A protein and the small-molecule ligand that binds it are described below.
Small molecule (SMILES): C[C@@H]1O[C@@H](O[C@H]2[C@H](O[C@H]3[C@H](O)[C@@H](O)[C@H](O)O[C@@H]3CO)O[C@H](CO)[C@H](O)[C@@H]2O)[C@@H](O)[C@H](O)[C@@H]1O

Binding-site contacts:
Ligand atom C6 contacts residue ARG678 of chain 1.B at 3.2 Å.
Ligand atom C4 contacts residue GLU486 of chain 1.B at 3.4 Å.
Ligand atom C1 contacts residue TRP415 of chain 1.B at 3.5 Å (hydrophobic).
Ligand atom O4 contacts residue ASN424 of chain 1.B at 3.3 Å (h-bond).
Ligand atom O4 contacts residue HIS420 of chain 1.B at 3.0 Å.
Ligand atom O2 contacts residue ARG678 of chain 1.B at 3.0 Å (salt-bridge).
Ligand atom O4 contacts residue TRP415 of chain 1.B at 2.8 Å (h-bond).
Ligand atom O6 contacts residue ARG678 of chain 1.B at 3.2 Å (salt-bridge).
Ligand atom C3 contacts residue TRP415 of chain 1.B at 3.4 Å (hydrophobic).
Ligand atom O4 contacts residue GLU486 of chain 1.B at 2.6 Å (salt-bridge).
Ligand atom O3 contacts residue TRP415 of chain 1.B at 3.6 Å (h-bond).
Ligand atom C3 contacts residue HIS761 of chain 1.B at 3.4 Å.
Ligand atom C3 contacts residue ARG678 of chain 1.B at 3.9 Å.
Ligand atom C2 contacts residue HIS679 of chain 1.B at 3.5 Å.
Ligand atom O4 contacts residue TRP723 of chain 1.B at 3.0 Å (h-bond).
Ligand atom C3 contacts residue HIS420 of chain 1.B at 3.6 Å.
Ligand atom O3 contacts residue TRP723 of chain 1.B at 3.3 Å (h-bond).
Ligand atom O4 contacts residue TRP415 of chain 1.B at 3.6 Å.
Ligand atom C6 contacts residue TRP415 of chain 1.B at 3.4 Å (hydrophobic).
Ligand atom C2 contacts residue TRP415 of chain 1.B at 3.7 Å (hydrophobic).
Ligand atom O3 contacts residue HIS420 of chain 1.B at 2.7 Å.
Ligand atom C4 contacts residue HIS420 of chain 1.B at 3.8 Å.
Ligand atom C4 contacts residue TRP415 of chain 1.B at 3.7 Å (hydrophobic).
Ligand atom O4 contacts residue HIS761 of chain 1.B at 3.7 Å.
Ligand atom O3 contacts residue ARG678 of chain 1.B at 3.1 Å (salt-bridge).
Ligand atom C4 contacts residue TRP501 of chain 1.B at 3.7 Å (hydrophobic).
Ligand atom C6 contacts residue GLU486 of chain 1.B at 3.4 Å.
Ligand atom O5 contacts residue HIS420 of chain 1.B at 3.3 Å.
Ligand atom O2 contacts residue HIS679 of chain 1.B at 2.8 Å (h-bond).
Ligand atom O5 contacts residue TRP415 of chain 1.B at 3.4 Å (h-bond).
Ligand atom C5 contacts residue TRP415 of chain 1.B at 3.5 Å (hydrophobic).
Ligand atom C6 contacts residue HIS420 of chain 1.B at 3.7 Å.
Ligand atom C4 contacts residue TRP415 of chain 1.B at 3.8 Å (hydrophobic).
Ligand atom C6 contacts residue HIS410 of chain 1.B at 3.6 Å.
Ligand atom C4 contacts residue HIS761 of chain 1.B at 3.5 Å.
Ligand atom C5 contacts residue TRP501 of chain 1.B at 3.7 Å (hydrophobic).
Ligand atom C3 contacts residue TRP501 of chain 1.B at 3.6 Å (hydrophobic).
Ligand atom O3 contacts residue HIS761 of chain 1.B at 2.6 Å (h-bond).
Ligand atom C6 contacts residue TRP501 of chain 1.B at 3.8 Å (hydrophobic).
Ligand atom O3 contacts residue THR485 of chain 1.B at 3.9 Å.

Sequence of chain 1.B:
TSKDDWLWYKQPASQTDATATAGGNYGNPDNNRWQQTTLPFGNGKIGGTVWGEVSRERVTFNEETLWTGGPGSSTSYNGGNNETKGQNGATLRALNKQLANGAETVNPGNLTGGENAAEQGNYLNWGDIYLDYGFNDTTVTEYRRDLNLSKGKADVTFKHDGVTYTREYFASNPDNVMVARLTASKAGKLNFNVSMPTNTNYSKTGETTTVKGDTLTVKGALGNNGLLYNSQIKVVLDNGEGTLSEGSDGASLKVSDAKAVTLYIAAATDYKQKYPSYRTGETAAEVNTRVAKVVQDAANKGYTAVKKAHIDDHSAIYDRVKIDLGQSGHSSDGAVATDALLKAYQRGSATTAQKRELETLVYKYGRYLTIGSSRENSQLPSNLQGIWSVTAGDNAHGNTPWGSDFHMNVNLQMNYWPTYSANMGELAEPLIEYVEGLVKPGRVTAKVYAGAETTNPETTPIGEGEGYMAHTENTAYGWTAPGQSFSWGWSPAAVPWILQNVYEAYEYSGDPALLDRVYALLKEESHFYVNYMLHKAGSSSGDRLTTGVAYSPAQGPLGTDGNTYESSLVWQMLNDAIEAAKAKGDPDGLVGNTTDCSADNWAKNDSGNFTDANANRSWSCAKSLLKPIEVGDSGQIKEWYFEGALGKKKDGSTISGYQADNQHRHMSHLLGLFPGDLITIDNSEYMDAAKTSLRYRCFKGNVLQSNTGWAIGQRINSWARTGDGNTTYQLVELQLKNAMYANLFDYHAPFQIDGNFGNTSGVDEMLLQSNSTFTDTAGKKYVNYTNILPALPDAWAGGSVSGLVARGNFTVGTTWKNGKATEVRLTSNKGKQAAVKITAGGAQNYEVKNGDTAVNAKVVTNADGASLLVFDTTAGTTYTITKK